Binding-site contacts:
Ligand atom C4 contacts residue SER129 of chain 1.A at 3.7 Å.
Ligand atom CL18 contacts residue SER129 of chain 1.A at 2.7 Å.
Ligand atom C15 contacts residue VAL93 of chain 1.A at 4.2 Å (hydrophobic).
Ligand atom O19 contacts residue SER129 of chain 1.A at 2.7 Å (h-bond).
Ligand atom C3 contacts residue GLN167 of chain 1.A at 3.9 Å.
Ligand atom CL18 contacts residue MET125 of chain 1.A at 3.7 Å.
Ligand atom O19 contacts residue UAI1 of chain 1.C at 3.5 Å.
Ligand atom C5 contacts residue PHE170 of chain 1.A at 3.9 Å (hydrophobic).
Ligand atom C11 contacts residue MET205 of chain 1.A at 3.5 Å (hydrophobic).
Ligand atom C3 contacts residue UAI1 of chain 1.C at 4.0 Å.
Ligand atom C13 contacts residue UAI1 of chain 1.C at 4.0 Å.
Ligand atom C15 contacts residue TRP181 of chain 1.A at 4.2 Å (hydrophobic).
Ligand atom C14 contacts residue VAL93 of chain 1.A at 3.8 Å (hydrophobic).
Ligand atom C14 contacts residue SER90 of chain 1.A at 3.6 Å.
Ligand atom C13 contacts residue SER90 of chain 1.A at 3.7 Å.
Ligand atom C11 contacts residue TRP181 of chain 1.A at 3.5 Å (hydrophobic).
Ligand atom O16 contacts residue UAI1 of chain 1.C at 4.0 Å.
Ligand atom C13 contacts residue TRP181 of chain 1.A at 4.2 Å (hydrophobic).
Ligand atom C12 contacts residue MET205 of chain 1.A at 3.4 Å (hydrophobic).
Ligand atom C12 contacts residue TRP181 of chain 1.A at 3.6 Å (hydrophobic).
Ligand atom C9 contacts residue TRP181 of chain 1.A at 4.0 Å (hydrophobic).
Ligand atom C10 contacts residue TRP181 of chain 1.A at 3.9 Å (hydrophobic).
Ligand atom CL17 contacts residue LEU206 of chain 1.A at 3.8 Å.
Ligand atom CL17 contacts residue TRP181 of chain 1.A at 4.2 Å.
Ligand atom O16 contacts residue SER90 of chain 1.A at 3.0 Å (h-bond).
Ligand atom CL17 contacts residue MET205 of chain 1.A at 3.2 Å.
Ligand atom C3 contacts residue SER129 of chain 1.A at 3.7 Å.
Ligand atom C8 contacts residue TRP181 of chain 1.A at 3.4 Å (hydrophobic).
Ligand atom C4 contacts residue PHE170 of chain 1.A at 4.0 Å (hydrophobic).
Ligand atom C1 contacts residue GLN167 of chain 1.A at 3.3 Å.
Ligand atom C4 contacts residue MET125 of chain 1.A at 3.8 Å (hydrophobic).
Ligand atom C2 contacts residue GLN167 of chain 1.A at 3.0 Å.
Ligand atom C5 contacts residue MET125 of chain 1.A at 3.6 Å (hydrophobic).
Ligand atom CL18 contacts residue MET128 of chain 1.A at 3.7 Å.
Ligand atom CL18 contacts residue PHE170 of chain 1.A at 4.2 Å.
Ligand atom C1 contacts residue MET205 of chain 1.A at 3.6 Å (hydrophobic).
Ligand atom C13 contacts residue MET205 of chain 1.A at 4.2 Å (hydrophobic).
Ligand atom C14 contacts residue UAI1 of chain 1.C at 4.2 Å.
Ligand atom C2 contacts residue MET205 of chain 1.A at 3.9 Å (hydrophobic).
Ligand atom C8 contacts residue PHE170 of chain 1.A at 3.9 Å (hydrophobic).

A protein and the small-molecule ligand that binds it are described below.
Small molecule (SMILES): CC(C)(c1ccc(O)c(Cl)c1)c1ccc(O)c(Cl)c1

Sequence of chain 1.A:
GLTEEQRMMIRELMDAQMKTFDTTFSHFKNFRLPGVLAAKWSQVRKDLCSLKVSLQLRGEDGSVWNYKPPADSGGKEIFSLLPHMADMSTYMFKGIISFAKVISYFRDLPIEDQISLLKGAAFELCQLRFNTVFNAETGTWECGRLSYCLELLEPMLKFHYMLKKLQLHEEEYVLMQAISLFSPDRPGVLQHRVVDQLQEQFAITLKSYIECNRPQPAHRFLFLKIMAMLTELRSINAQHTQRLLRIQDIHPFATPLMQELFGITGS